The small molecule below binds the protein below.
Small molecule (SMILES): Nc1ccn([C@H]2C[C@H](O[P](=O)(O)OC[C@H]3O[C@@H](n4cnc5c(N)ncnc54)C[C@@H]3O)[C@@H](COP(=O)(O)O)O2)c(=O)n1

Sequence of chain 22.A:
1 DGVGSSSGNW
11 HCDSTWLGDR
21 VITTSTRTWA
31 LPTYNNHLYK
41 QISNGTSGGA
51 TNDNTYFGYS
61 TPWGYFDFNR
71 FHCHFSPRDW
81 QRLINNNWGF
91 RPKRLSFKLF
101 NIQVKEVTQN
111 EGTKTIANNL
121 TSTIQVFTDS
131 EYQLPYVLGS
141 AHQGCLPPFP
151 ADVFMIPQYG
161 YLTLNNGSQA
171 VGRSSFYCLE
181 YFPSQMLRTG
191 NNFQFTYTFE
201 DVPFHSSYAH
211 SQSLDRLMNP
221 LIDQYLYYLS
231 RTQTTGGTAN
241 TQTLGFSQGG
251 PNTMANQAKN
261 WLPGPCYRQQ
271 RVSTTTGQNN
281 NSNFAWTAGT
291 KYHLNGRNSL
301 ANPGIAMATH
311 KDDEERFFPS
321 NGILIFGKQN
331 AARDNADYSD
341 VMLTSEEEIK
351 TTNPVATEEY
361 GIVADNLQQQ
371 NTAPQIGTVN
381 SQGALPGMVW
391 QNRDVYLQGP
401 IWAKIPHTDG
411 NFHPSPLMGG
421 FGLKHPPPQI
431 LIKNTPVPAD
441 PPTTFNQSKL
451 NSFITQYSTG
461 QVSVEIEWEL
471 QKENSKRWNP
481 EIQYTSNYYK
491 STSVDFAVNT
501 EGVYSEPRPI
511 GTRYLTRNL

Binding-site contacts:
Ligand atom N3 contacts residue PRO414 of chain 2.A at 4.2 Å.
Ligand atom N7 contacts residue HIS413 of chain 2.A at 4.1 Å.
Ligand atom N1 contacts residue GLY422 of chain 2.A at 3.0 Å (h-bond).
Ligand atom C6 contacts residue SER415 of chain 2.A at 4.1 Å.
Ligand atom C2' contacts residue PRO203 of chain 2.A at 3.3 Å (hydrophobic).
Ligand atom N7 contacts residue SER415 of chain 2.A at 4.0 Å.
Ligand atom C2 contacts residue PRO203 of chain 2.A at 3.9 Å (hydrophobic).
Ligand atom C4 contacts residue VAL202 of chain 2.A at 3.7 Å (hydrophobic).
Ligand atom C6 contacts residue VAL202 of chain 2.A at 4.2 Å (hydrophobic).
Ligand atom C2' contacts residue HIS413 of chain 2.A at 3.8 Å.
Ligand atom C6 contacts residue PRO203 of chain 2.A at 4.0 Å (hydrophobic).
Ligand atom N7 contacts residue ASN392 of chain 2.A at 4.2 Å.
Ligand atom C5 contacts residue ARG91 of chain 2.A at 4.1 Å.
Ligand atom C5 contacts residue PRO203 of chain 2.A at 3.9 Å (hydrophobic).
Ligand atom C8 contacts residue HIS413 of chain 2.A at 3.8 Å.
Ligand atom C5 contacts residue ASP201 of chain 2.A at 4.1 Å.
Ligand atom C2 contacts residue GLY422 of chain 2.A at 3.3 Å.
Ligand atom N1 contacts residue VAL202 of chain 2.A at 3.6 Å.
Ligand atom C6 contacts residue GLY422 of chain 2.A at 3.8 Å.
Ligand atom N4 contacts residue ASP201 of chain 2.A at 2.5 Å.
Ligand atom C4 contacts residue PRO203 of chain 2.A at 4.1 Å (hydrophobic).
Ligand atom C2' contacts residue PRO414 of chain 2.A at 3.8 Å (hydrophobic).
Ligand atom C6 contacts residue PRO203 of chain 2.A at 4.0 Å (hydrophobic).
Ligand atom C2 contacts residue VAL202 of chain 2.A at 4.2 Å (hydrophobic).
Ligand atom C5 contacts residue VAL202 of chain 2.A at 3.6 Å (hydrophobic).
Ligand atom N4 contacts residue VAL202 of chain 2.A at 2.9 Å (h-bond).
Ligand atom OP2 contacts residue ASP409 of chain 22.A at 3.2 Å (salt-bridge).
Ligand atom N6 contacts residue GLY422 of chain 2.A at 3.4 Å (h-bond).
Ligand atom N6 contacts residue PHE421 of chain 2.A at 3.9 Å.
Ligand atom C5 contacts residue PRO203 of chain 2.A at 4.0 Å (hydrophobic).
Ligand atom N7 contacts residue PRO203 of chain 2.A at 4.2 Å.
Ligand atom C1' contacts residue PRO203 of chain 2.A at 4.1 Å (hydrophobic).
Ligand atom N6 contacts residue GLY420 of chain 2.A at 3.7 Å.
Ligand atom C5 contacts residue SER415 of chain 2.A at 4.1 Å.
Ligand atom C4 contacts residue PRO203 of chain 2.A at 4.2 Å (hydrophobic).
Ligand atom N6 contacts residue SER415 of chain 2.A at 3.6 Å.
Ligand atom N3 contacts residue ASP201 of chain 2.A at 4.1 Å.
Ligand atom N1 contacts residue PRO203 of chain 2.A at 3.8 Å.
Ligand atom N1 contacts residue PRO203 of chain 2.A at 4.2 Å.
Ligand atom C4 contacts residue ASP201 of chain 2.A at 3.7 Å.

Sequence of chain 2.A:
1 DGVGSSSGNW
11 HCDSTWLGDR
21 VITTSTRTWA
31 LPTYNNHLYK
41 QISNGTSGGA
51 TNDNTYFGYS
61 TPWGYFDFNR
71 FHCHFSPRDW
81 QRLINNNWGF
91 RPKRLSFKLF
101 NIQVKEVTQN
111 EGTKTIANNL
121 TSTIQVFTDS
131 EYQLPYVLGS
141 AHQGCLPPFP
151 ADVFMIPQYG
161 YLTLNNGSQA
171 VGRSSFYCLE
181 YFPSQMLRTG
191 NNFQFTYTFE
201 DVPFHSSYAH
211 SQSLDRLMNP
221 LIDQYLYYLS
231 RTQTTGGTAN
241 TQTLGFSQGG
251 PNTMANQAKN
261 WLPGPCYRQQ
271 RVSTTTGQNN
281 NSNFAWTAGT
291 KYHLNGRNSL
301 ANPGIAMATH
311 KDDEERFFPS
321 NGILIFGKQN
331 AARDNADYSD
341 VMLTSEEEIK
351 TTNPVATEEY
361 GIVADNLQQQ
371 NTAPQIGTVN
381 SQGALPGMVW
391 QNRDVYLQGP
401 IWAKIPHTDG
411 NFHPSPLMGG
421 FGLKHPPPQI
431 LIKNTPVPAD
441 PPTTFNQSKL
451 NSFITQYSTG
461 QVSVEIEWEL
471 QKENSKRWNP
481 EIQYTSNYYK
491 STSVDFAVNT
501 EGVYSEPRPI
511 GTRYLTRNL